Binding-site contacts:
Ligand atom O5 contacts residue TRP285 of chain 1.MA at 3.2 Å.
Ligand atom C4 contacts residue TRP285 of chain 1.MA at 2.8 Å (hydrophobic).
Ligand atom O2 contacts residue TRP285 of chain 1.MA at 4.3 Å.
Ligand atom C2 contacts residue ASN252 of chain 1.O at 4.2 Å.
Ligand atom C3 contacts residue TRP285 of chain 1.MA at 3.5 Å (hydrophobic).
Ligand atom C5 contacts residue TRP285 of chain 1.MA at 3.4 Å (hydrophobic).
Ligand atom C6 contacts residue ASP53 of chain 1.MA at 3.6 Å.
Ligand atom O1 contacts residue TRP285 of chain 1.MA at 3.6 Å.
Ligand atom O1 contacts residue VAL255 of chain 1.O at 3.3 Å.
Ligand atom O3 contacts residue TRP285 of chain 1.MA at 3.2 Å.
Ligand atom O2 contacts residue VAL255 of chain 1.O at 4.4 Å.
Ligand atom C1 contacts residue TRP285 of chain 1.MA at 3.9 Å (hydrophobic).
Ligand atom C1 contacts residue ASN252 of chain 1.O at 4.0 Å.
Ligand atom O6 contacts residue TRP285 of chain 1.MA at 3.6 Å (h-bond).
Ligand atom O2 contacts residue ASN252 of chain 1.O at 3.3 Å (h-bond).
Ligand atom C6 contacts residue TRP285 of chain 1.MA at 3.2 Å (hydrophobic).
Ligand atom O4 contacts residue TRP285 of chain 1.MA at 1.4 Å.
Ligand atom O1 contacts residue ASN252 of chain 1.O at 3.2 Å (h-bond).
Ligand atom O1 contacts residue ALA254 of chain 1.O at 3.8 Å.
Ligand atom O5 contacts residue ASP53 of chain 1.MA at 4.1 Å.
Ligand atom C2 contacts residue TRP285 of chain 1.MA at 3.4 Å (hydrophobic).

Sequence of chain 1.O:
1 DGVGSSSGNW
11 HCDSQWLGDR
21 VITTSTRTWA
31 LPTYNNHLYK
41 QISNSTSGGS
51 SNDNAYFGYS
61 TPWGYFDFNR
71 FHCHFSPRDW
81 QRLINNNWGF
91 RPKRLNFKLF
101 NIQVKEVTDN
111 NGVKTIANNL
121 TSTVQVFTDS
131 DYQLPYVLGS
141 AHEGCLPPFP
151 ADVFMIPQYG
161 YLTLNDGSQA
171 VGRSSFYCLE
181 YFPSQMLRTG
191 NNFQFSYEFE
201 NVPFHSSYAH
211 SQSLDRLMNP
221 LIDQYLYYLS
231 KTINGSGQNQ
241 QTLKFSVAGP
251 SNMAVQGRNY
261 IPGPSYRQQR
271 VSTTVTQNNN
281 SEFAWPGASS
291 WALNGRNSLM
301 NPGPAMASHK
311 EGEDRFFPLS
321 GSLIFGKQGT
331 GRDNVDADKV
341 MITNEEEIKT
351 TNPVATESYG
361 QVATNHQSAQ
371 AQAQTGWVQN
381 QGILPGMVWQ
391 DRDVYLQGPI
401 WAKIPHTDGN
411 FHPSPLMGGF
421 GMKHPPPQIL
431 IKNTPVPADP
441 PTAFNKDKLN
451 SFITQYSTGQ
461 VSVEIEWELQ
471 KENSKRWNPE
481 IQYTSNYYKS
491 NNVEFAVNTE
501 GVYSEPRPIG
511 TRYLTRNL

This protein binds this small molecule.
Small molecule (SMILES): OC[C@H]1O[C@@H](O)[C@H](O)[C@@H](O)[C@H]1O

Sequence of chain 1.MA:
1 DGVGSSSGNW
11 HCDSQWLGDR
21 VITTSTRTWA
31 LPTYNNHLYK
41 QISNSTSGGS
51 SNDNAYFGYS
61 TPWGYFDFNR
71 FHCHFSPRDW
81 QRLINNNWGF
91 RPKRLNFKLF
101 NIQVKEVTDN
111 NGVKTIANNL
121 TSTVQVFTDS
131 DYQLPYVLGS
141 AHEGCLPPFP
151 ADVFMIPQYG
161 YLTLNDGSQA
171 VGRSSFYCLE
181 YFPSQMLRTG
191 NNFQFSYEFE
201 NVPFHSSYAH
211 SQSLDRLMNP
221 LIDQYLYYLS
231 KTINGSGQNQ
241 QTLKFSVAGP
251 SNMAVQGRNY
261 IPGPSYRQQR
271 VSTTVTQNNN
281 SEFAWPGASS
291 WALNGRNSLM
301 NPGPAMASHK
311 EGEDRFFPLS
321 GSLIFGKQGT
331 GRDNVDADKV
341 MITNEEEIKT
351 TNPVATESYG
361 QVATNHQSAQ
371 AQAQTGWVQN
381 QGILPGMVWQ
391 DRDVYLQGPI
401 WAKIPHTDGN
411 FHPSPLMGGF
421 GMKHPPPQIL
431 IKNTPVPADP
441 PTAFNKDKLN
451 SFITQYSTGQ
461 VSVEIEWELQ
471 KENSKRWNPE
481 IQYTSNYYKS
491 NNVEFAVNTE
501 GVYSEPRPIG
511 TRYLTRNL